A small-molecule ligand and the protein it binds are described below.
Small molecule (SMILES): CC(=O)N[C@@H]1[C@@H](O)[C@H](O)[C@@H](CO)O[C@H]1O

Sequence of chain 1.B:
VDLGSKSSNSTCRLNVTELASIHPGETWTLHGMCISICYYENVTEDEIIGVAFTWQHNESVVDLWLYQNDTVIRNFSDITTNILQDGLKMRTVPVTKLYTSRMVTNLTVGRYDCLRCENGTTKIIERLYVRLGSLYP

Binding-site contacts:
Ligand atom C6 contacts residue ASN42 of chain 1.B at 4.3 Å.
Ligand atom C5 contacts residue THR44 of chain 1.B at 4.5 Å.
Ligand atom O6 contacts residue THR44 of chain 1.B at 3.7 Å.
Ligand atom N2 contacts residue ASN42 of chain 1.B at 2.8 Å (h-bond).
Ligand atom C5 contacts residue ASN42 of chain 1.B at 3.6 Å.
Ligand atom C8 contacts residue ASN42 of chain 1.B at 4.3 Å.
Ligand atom C3 contacts residue ASN42 of chain 1.B at 3.8 Å.
Ligand atom C6 contacts residue THR44 of chain 1.B at 3.4 Å.
Ligand atom O5 contacts residue ASN42 of chain 1.B at 2.4 Å (h-bond).
Ligand atom O7 contacts residue ASN42 of chain 1.B at 3.9 Å.
Ligand atom O5 contacts residue THR44 of chain 1.B at 4.3 Å.
Ligand atom C7 contacts residue ASN42 of chain 1.B at 3.5 Å.
Ligand atom C1 contacts residue ASN42 of chain 1.B at 1.4 Å.
Ligand atom O6 contacts residue SER8 of chain 1.B at 2.9 Å (h-bond).
Ligand atom C2 contacts residue ASN42 of chain 1.B at 2.6 Å.
Ligand atom C6 contacts residue SER8 of chain 1.B at 4.0 Å.
Ligand atom C4 contacts residue ASN42 of chain 1.B at 4.2 Å.